Sequence of chain 1.A:
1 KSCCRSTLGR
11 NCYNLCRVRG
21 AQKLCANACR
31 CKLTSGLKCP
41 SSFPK

Sequence of chain 1.B:
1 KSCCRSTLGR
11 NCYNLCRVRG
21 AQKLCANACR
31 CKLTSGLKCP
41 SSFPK

A protein and the small-molecule ligand that binds it are described below.
Small molecule (SMILES): Cc1ccc(S(=O)(=O)O)cc1

Binding-site contacts:
Ligand atom C7 contacts residue ARG30 of chain 1.B at 3.4 Å.
Ligand atom C3 contacts residue CYS12 of chain 1.A at 4.1 Å (hydrophobic).
Ligand atom C4 contacts residue LEU8 of chain 1.A at 3.8 Å (hydrophobic).
Ligand atom O2 contacts residue SER6 of chain 1.A at 2.4 Å (h-bond).
Ligand atom C1 contacts residue SER6 of chain 1.A at 3.9 Å.
Ligand atom O3 contacts residue TSU1 of chain 1.E at 4.5 Å.
Ligand atom S contacts residue SER6 of chain 1.A at 3.7 Å.
Ligand atom C1 contacts residue TSU1 of chain 1.E at 3.6 Å.
Ligand atom C5 contacts residue LEU8 of chain 1.A at 3.7 Å (hydrophobic).
Ligand atom O2 contacts residue GLY9 of chain 1.A at 4.5 Å.
Ligand atom O3 contacts residue ARG30 of chain 1.A at 3.5 Å.
Ligand atom C7 contacts residue ALA28 of chain 1.B at 3.6 Å (hydrophobic).
Ligand atom C6 contacts residue SER6 of chain 1.A at 4.2 Å.
Ligand atom C2 contacts residue LEU8 of chain 1.A at 4.2 Å (hydrophobic).
Ligand atom C2 contacts residue TSU1 of chain 1.E at 3.3 Å.
Ligand atom C2 contacts residue GLY9 of chain 1.A at 3.5 Å.
Ligand atom C1 contacts residue GLY9 of chain 1.A at 4.3 Å.
Ligand atom O3 contacts residue ARG5 of chain 1.A at 3.3 Å.
Ligand atom C4 contacts residue TSU1 of chain 1.E at 3.5 Å.
Ligand atom C3 contacts residue GLY9 of chain 1.A at 3.7 Å.
Ligand atom O1 contacts residue TSU1 of chain 1.E at 4.4 Å.
Ligand atom C6 contacts residue TSU1 of chain 1.E at 3.5 Å.
Ligand atom C2 contacts residue CYS29 of chain 1.A at 3.7 Å (hydrophobic).
Ligand atom C5 contacts residue TSU1 of chain 1.E at 3.6 Å.
Ligand atom O2 contacts residue ARG5 of chain 1.A at 3.5 Å.
Ligand atom C4 contacts residue GLY9 of chain 1.A at 4.4 Å.
Ligand atom S contacts residue ARG30 of chain 1.A at 3.9 Å.
Ligand atom C6 contacts residue LEU8 of chain 1.A at 4.2 Å (hydrophobic).
Ligand atom O1 contacts residue ARG30 of chain 1.A at 3.1 Å (salt-bridge).
Ligand atom C3 contacts residue TSU1 of chain 1.E at 3.4 Å.
Ligand atom S contacts residue ARG5 of chain 1.A at 4.3 Å.
Ligand atom C7 contacts residue TSU1 of chain 1.E at 3.5 Å.
Ligand atom C2 contacts residue SER6 of chain 1.A at 4.3 Å.
Ligand atom C7 contacts residue LEU8 of chain 1.A at 4.1 Å (hydrophobic).
Ligand atom C3 contacts residue LEU8 of chain 1.A at 3.8 Å (hydrophobic).
Ligand atom O3 contacts residue CYS29 of chain 1.A at 3.7 Å.
Ligand atom C5 contacts residue ARG30 of chain 1.B at 4.2 Å.
Ligand atom C7 contacts residue CYS29 of chain 1.B at 4.3 Å (hydrophobic).
Ligand atom C3 contacts residue CYS29 of chain 1.A at 4.4 Å (hydrophobic).
Ligand atom C4 contacts residue ARG30 of chain 1.B at 4.3 Å.